This small molecule binds to this protein.
Small molecule (SMILES): CC(=O)N[C@@H]1[C@@H](O)[C@H](O)[C@@H](CO)O[C@H]1O

Binding-site contacts:
Ligand atom C1 contacts residue ASN464 of chain 1.A at 1.5 Å.
Ligand atom C4 contacts residue ASN464 of chain 1.A at 4.2 Å.
Ligand atom O5 contacts residue ASN464 of chain 1.A at 2.4 Å (h-bond).
Ligand atom C8 contacts residue LEU463 of chain 1.A at 4.3 Å (hydrophobic).
Ligand atom O7 contacts residue ASN464 of chain 1.A at 3.4 Å (h-bond).
Ligand atom O6 contacts residue ASN464 of chain 1.A at 4.4 Å.
Ligand atom C2 contacts residue ASN464 of chain 1.A at 2.3 Å.
Ligand atom N2 contacts residue SER462 of chain 1.A at 3.6 Å.
Ligand atom N2 contacts residue ASN464 of chain 1.A at 2.4 Å (h-bond).
Ligand atom C7 contacts residue SER462 of chain 1.A at 4.2 Å.
Ligand atom C6 contacts residue ASN464 of chain 1.A at 4.4 Å.
Ligand atom C5 contacts residue ASN464 of chain 1.A at 3.7 Å.
Ligand atom C7 contacts residue ASN464 of chain 1.A at 3.1 Å.
Ligand atom C3 contacts residue ASN464 of chain 1.A at 3.6 Å.
Ligand atom C8 contacts residue ASN464 of chain 1.A at 4.2 Å.
Ligand atom C8 contacts residue SER462 of chain 1.A at 4.0 Å.

Sequence of chain 1.A:
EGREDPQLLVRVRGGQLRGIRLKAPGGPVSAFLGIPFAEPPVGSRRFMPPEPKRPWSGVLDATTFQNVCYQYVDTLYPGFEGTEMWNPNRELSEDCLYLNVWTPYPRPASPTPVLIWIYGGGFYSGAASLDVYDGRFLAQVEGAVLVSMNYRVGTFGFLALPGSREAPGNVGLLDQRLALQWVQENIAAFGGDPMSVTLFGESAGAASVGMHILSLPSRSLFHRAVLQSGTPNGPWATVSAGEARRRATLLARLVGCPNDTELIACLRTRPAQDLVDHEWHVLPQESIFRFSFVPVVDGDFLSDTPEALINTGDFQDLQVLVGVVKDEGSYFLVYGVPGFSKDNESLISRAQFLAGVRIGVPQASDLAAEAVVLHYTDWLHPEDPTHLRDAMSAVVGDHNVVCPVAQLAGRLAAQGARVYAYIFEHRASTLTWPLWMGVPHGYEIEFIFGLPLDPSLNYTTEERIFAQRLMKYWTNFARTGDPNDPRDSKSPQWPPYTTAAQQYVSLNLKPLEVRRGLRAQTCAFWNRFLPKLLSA